Sequence of chain 1.C:
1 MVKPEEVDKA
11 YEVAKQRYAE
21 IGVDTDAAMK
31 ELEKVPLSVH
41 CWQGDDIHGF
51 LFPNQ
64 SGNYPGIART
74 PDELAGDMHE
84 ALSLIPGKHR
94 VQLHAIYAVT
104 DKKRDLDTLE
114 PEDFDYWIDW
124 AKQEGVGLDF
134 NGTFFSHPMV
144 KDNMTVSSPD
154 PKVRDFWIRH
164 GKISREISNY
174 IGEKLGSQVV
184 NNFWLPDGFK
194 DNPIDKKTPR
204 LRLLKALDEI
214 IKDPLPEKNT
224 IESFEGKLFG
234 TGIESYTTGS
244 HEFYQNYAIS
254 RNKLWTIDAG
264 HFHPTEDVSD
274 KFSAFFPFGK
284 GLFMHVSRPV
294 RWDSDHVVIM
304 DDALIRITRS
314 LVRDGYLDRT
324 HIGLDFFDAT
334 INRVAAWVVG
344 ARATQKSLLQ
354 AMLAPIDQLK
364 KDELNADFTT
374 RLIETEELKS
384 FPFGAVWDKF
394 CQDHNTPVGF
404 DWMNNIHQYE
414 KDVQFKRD

Binding-site contacts:
Ligand atom O4 contacts residue GLY130 of chain 1.C at 4.5 Å.
Ligand atom O6 contacts residue LYS91 of chain 1.C at 3.6 Å.
Ligand atom O4 contacts residue VAL129 of chain 1.C at 4.2 Å.
Ligand atom C2 contacts residue GLY130 of chain 1.C at 4.2 Å.
Ligand atom C4 contacts residue GLY128 of chain 1.C at 4.5 Å.
Ligand atom O3 contacts residue GLY130 of chain 1.C at 3.3 Å (h-bond).
Ligand atom C3 contacts residue ARG93 of chain 1.C at 4.4 Å.
Ligand atom O5 contacts residue GLY128 of chain 1.C at 4.4 Å.
Ligand atom C6 contacts residue LYS91 of chain 1.C at 3.8 Å.
Ligand atom C5 contacts residue LYS91 of chain 1.C at 4.1 Å.
Ligand atom O4 contacts residue LYS91 of chain 1.C at 3.5 Å.
Ligand atom O3 contacts residue HIS92 of chain 1.C at 3.4 Å (h-bond).
Ligand atom O4 contacts residue HIS92 of chain 1.C at 2.7 Å (h-bond).
Ligand atom C4 contacts residue LYS91 of chain 1.C at 3.9 Å.
Ligand atom C5 contacts residue GLY128 of chain 1.C at 3.8 Å.
Ligand atom O2 contacts residue GLY128 of chain 1.C at 4.2 Å.
Ligand atom O2 contacts residue GLY130 of chain 1.C at 3.1 Å (h-bond).
Ligand atom O3 contacts residue VAL129 of chain 1.C at 4.3 Å.
Ligand atom C4 contacts residue HIS92 of chain 1.C at 4.0 Å.
Ligand atom C3 contacts residue HIS92 of chain 1.C at 4.3 Å.
Ligand atom O4 contacts residue GLY128 of chain 1.C at 4.0 Å.
Ligand atom O1 contacts residue SER180 of chain 1.C at 3.6 Å.
Ligand atom O2 contacts residue VAL129 of chain 1.C at 3.4 Å.
Ligand atom C1 contacts residue SER180 of chain 1.C at 3.7 Å.
Ligand atom C3 contacts residue GLY130 of chain 1.C at 4.3 Å.
Ligand atom O3 contacts residue ARG93 of chain 1.C at 3.4 Å.

A small-molecule ligand and the protein it binds are described below.
Small molecule (SMILES): OC[C@H]1O[C@@](O)(CO)[C@H](O)[C@@H]1O